Binding-site contacts:
Ligand atom C1 contacts residue ASN85 of chain 1.C at 1.5 Å.
Ligand atom C5 contacts residue ASN85 of chain 1.C at 3.9 Å.
Ligand atom C3 contacts residue ASN85 of chain 1.C at 3.9 Å.
Ligand atom C7 contacts residue ASN85 of chain 1.C at 3.5 Å.
Ligand atom O5 contacts residue GLN63 of chain 1.C at 4.2 Å.
Ligand atom O5 contacts residue ASN85 of chain 1.C at 2.5 Å (h-bond).
Ligand atom C1 contacts residue GLN63 of chain 1.C at 3.8 Å.
Ligand atom C2 contacts residue ASN85 of chain 1.C at 2.5 Å.
Ligand atom O7 contacts residue GLN83 of chain 1.C at 2.6 Å (h-bond).
Ligand atom C7 contacts residue GLN63 of chain 1.C at 4.1 Å.
Ligand atom C8 contacts residue HIS177 of chain 1.C at 4.2 Å.
Ligand atom C4 contacts residue ASN85 of chain 1.C at 4.3 Å.
Ligand atom C3 contacts residue GLN63 of chain 1.C at 3.8 Å.
Ligand atom C8 contacts residue GLN83 of chain 1.C at 4.5 Å.
Ligand atom O7 contacts residue GLN63 of chain 1.C at 4.3 Å.
Ligand atom C5 contacts residue GLN63 of chain 1.C at 4.0 Å.
Ligand atom N2 contacts residue GLN63 of chain 1.C at 3.1 Å (h-bond).
Ligand atom N2 contacts residue GLN83 of chain 1.C at 4.5 Å.
Ligand atom C8 contacts residue ASN85 of chain 1.C at 3.2 Å.
Ligand atom C2 contacts residue GLN63 of chain 1.C at 3.7 Å.
Ligand atom C7 contacts residue GLN83 of chain 1.C at 3.6 Å.
Ligand atom C4 contacts residue GLN63 of chain 1.C at 4.4 Å.
Ligand atom O6 contacts residue ASN85 of chain 1.C at 4.2 Å.
Ligand atom N2 contacts residue ASN85 of chain 1.C at 3.1 Å (h-bond).

A small-molecule ligand and the protein it binds are described below.
Small molecule (SMILES): CC(=O)N[C@@H]1[C@@H](O)[C@H](O)[C@@H](CO)O[C@H]1O

Sequence of chain 1.C:
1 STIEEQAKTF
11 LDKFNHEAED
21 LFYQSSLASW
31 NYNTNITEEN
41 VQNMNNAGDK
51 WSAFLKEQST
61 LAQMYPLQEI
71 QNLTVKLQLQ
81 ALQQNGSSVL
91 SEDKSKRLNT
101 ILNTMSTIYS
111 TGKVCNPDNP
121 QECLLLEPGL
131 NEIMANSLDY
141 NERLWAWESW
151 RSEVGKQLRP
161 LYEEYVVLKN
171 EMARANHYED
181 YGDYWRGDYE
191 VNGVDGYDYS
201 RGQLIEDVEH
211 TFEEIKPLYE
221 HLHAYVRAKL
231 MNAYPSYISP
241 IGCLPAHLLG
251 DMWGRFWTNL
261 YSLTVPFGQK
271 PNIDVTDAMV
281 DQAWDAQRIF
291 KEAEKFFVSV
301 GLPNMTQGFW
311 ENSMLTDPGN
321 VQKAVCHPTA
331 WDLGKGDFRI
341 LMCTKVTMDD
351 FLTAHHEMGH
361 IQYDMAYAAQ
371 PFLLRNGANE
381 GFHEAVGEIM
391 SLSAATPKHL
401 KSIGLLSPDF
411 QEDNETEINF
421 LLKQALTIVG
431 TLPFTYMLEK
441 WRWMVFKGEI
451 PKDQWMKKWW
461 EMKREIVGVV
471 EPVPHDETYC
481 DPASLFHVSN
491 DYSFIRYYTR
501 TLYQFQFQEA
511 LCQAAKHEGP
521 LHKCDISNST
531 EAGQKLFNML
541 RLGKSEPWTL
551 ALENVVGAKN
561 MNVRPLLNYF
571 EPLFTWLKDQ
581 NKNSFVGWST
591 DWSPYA